Sequence of chain 1.PA:
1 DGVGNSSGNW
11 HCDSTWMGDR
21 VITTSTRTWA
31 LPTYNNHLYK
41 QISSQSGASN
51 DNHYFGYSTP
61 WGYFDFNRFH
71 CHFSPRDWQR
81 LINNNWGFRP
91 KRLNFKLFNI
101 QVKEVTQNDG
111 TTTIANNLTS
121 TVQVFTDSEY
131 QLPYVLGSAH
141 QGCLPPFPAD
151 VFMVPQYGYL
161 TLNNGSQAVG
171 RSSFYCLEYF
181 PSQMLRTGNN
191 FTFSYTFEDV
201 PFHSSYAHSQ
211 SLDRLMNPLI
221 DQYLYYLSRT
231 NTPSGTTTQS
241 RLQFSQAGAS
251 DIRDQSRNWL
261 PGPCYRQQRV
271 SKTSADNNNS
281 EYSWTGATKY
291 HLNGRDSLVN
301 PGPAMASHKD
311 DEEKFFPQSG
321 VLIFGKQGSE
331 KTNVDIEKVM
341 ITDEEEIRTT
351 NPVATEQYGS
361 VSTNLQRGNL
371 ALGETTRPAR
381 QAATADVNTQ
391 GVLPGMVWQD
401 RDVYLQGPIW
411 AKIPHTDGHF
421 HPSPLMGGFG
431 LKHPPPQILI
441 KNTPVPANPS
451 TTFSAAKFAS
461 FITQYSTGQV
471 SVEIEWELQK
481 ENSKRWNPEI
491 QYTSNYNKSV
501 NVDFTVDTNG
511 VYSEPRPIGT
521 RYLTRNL

Binding-site contacts:
Ligand atom N9 contacts residue PRO422 of chain 1.PA at 4.3 Å.
Ligand atom N1 contacts residue PRO422 of chain 1.PA at 3.6 Å.
Ligand atom N6 contacts residue PRO422 of chain 1.PA at 3.2 Å (h-bond).
Ligand atom C8 contacts residue PRO201 of chain 1.PA at 3.9 Å (hydrophobic).
Ligand atom C2 contacts residue PRO201 of chain 1.PA at 4.2 Å (hydrophobic).
Ligand atom O5' contacts residue PHE420 of chain 1.PA at 4.2 Å.
Ligand atom N3 contacts residue PRO422 of chain 1.PA at 4.4 Å.
Ligand atom P contacts residue HIS421 of chain 1.PA at 3.6 Å.
Ligand atom O1P contacts residue HIS421 of chain 1.PA at 4.1 Å.
Ligand atom C6 contacts residue PRO422 of chain 1.PA at 3.4 Å (hydrophobic).
Ligand atom N9 contacts residue PRO201 of chain 1.PA at 3.8 Å.
Ligand atom C5 contacts residue PRO422 of chain 1.PA at 4.0 Å (hydrophobic).
Ligand atom C4 contacts residue PRO201 of chain 1.PA at 3.9 Å (hydrophobic).
Ligand atom N7 contacts residue PRO201 of chain 1.PA at 4.1 Å.
Ligand atom N7 contacts residue SER423 of chain 1.PA at 4.0 Å.
Ligand atom N1 contacts residue VAL200 of chain 1.PA at 3.9 Å.
Ligand atom C2 contacts residue GLY430 of chain 1.PA at 3.6 Å.
Ligand atom N6 contacts residue PHE429 of chain 1.PA at 4.1 Å.
Ligand atom N6 contacts residue GLY430 of chain 1.PA at 3.0 Å (h-bond).
Ligand atom O5' contacts residue HIS421 of chain 1.PA at 3.0 Å (h-bond).
Ligand atom N1 contacts residue GLY430 of chain 1.PA at 2.9 Å (h-bond).
Ligand atom N6 contacts residue PRO424 of chain 1.PA at 4.1 Å.
Ligand atom P contacts residue PHE420 of chain 1.PA at 4.2 Å.
Ligand atom O4' contacts residue HIS421 of chain 1.PA at 4.2 Å.
Ligand atom O5' contacts residue PRO422 of chain 1.PA at 3.8 Å.
Ligand atom N7 contacts residue HIS421 of chain 1.PA at 4.0 Å.
Ligand atom O1P contacts residue HIS419 of chain 1.PA at 4.3 Å.
Ligand atom C5 contacts residue PRO201 of chain 1.PA at 4.0 Å (hydrophobic).
Ligand atom C6 contacts residue PRO201 of chain 1.PA at 4.3 Å (hydrophobic).
Ligand atom C6 contacts residue SER423 of chain 1.PA at 4.2 Å.
Ligand atom C6 contacts residue GLY430 of chain 1.PA at 3.9 Å.
Ligand atom N6 contacts residue SER423 of chain 1.PA at 3.5 Å.
Ligand atom C6 contacts residue VAL200 of chain 1.PA at 4.2 Å (hydrophobic).
Ligand atom C5' contacts residue HIS421 of chain 1.PA at 3.7 Å.
Ligand atom N3 contacts residue PRO201 of chain 1.PA at 4.0 Å.
Ligand atom C1' contacts residue PRO201 of chain 1.PA at 4.3 Å (hydrophobic).
Ligand atom C8 contacts residue HIS421 of chain 1.PA at 3.8 Å.
Ligand atom C3' contacts residue PRO422 of chain 1.PA at 3.7 Å (hydrophobic).
Ligand atom C4 contacts residue PRO422 of chain 1.PA at 4.2 Å (hydrophobic).
Ligand atom C2 contacts residue VAL200 of chain 1.PA at 4.4 Å (hydrophobic).

This small molecule binds to this protein.
Small molecule (SMILES): Nc1ncnc2c1ncn2[C@H]1C[C@H](O)[C@@H](COP(=O)(O)O)O1